Sequence of chain 1.B:
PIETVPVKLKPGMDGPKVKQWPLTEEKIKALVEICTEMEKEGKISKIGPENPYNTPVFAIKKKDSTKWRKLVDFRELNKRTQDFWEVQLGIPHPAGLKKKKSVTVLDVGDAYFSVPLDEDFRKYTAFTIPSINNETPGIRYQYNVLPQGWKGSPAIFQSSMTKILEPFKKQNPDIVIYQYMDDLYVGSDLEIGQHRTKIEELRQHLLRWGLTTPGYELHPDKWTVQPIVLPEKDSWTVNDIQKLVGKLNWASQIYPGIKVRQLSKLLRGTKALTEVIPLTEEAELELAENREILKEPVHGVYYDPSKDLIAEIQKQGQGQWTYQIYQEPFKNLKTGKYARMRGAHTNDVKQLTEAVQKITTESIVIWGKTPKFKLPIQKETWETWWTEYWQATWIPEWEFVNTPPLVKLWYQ

Binding-site contacts:
Ligand atom O3 contacts residue LYS98 of chain 1.B at 3.9 Å.
Ligand atom O4 contacts residue GLU429 of chain 1.B at 3.0 Å (salt-bridge).
Ligand atom O3 contacts residue ARG94 of chain 1.B at 3.9 Å.
Ligand atom C2 contacts residue GLU415 of chain 1.B at 4.1 Å.
Ligand atom O4 contacts residue LYS411 of chain 1.B at 4.4 Å.
Ligand atom C2 contacts residue ARG94 of chain 1.B at 3.9 Å.
Ligand atom C1 contacts residue ASP92 of chain 1.B at 4.2 Å.
Ligand atom O2 contacts residue ASP92 of chain 1.B at 3.7 Å.
Ligand atom O6 contacts residue TRP430 of chain 1.B at 3.0 Å (h-bond).
Ligand atom O2 contacts residue VAL37 of chain 1.B at 3.8 Å.
Ligand atom C2 contacts residue ASP92 of chain 1.B at 3.9 Å.
Ligand atom O6 contacts residue GLU429 of chain 1.B at 3.2 Å (salt-bridge).
Ligand atom C4 contacts residue LYS98 of chain 1.B at 4.2 Å.
Ligand atom O1 contacts residue PHE432 of chain 1.B at 4.4 Å.
Ligand atom C1 contacts residue TRP430 of chain 1.B at 4.1 Å (hydrophobic).
Ligand atom C1 contacts residue GLU415 of chain 1.B at 3.4 Å.
Ligand atom O5 contacts residue GLU415 of chain 1.B at 4.0 Å.
Ligand atom O5 contacts residue TRP430 of chain 1.B at 4.2 Å.
Ligand atom O4 contacts residue LYS98 of chain 1.B at 3.0 Å (salt-bridge).
Ligand atom C4 contacts residue GLU95 of chain 1.B at 4.3 Å.
Ligand atom O1 contacts residue TRP430 of chain 1.B at 3.5 Å (h-bond).
Ligand atom C5 contacts residue GLU429 of chain 1.B at 4.3 Å.
Ligand atom O3 contacts residue VAL37 of chain 1.B at 3.5 Å.
Ligand atom C6 contacts residue ARG94 of chain 1.B at 4.3 Å.
Ligand atom O1 contacts residue GLU415 of chain 1.B at 3.0 Å (salt-bridge).
Ligand atom C3 contacts residue GLU95 of chain 1.B at 3.3 Å.
Ligand atom O5 contacts residue ARG94 of chain 1.B at 3.3 Å (salt-bridge).
Ligand atom C6 contacts residue GLU429 of chain 1.B at 3.8 Å.
Ligand atom C4 contacts residue GLU429 of chain 1.B at 3.6 Å.
Ligand atom O3 contacts residue GLU95 of chain 1.B at 2.4 Å (salt-bridge).
Ligand atom C1 contacts residue SO41 of chain 1.N at 3.8 Å.
Ligand atom O2 contacts residue GLU95 of chain 1.B at 4.3 Å.
Ligand atom O4 contacts residue GLU415 of chain 1.B at 3.9 Å.
Ligand atom C6 contacts residue TRP430 of chain 1.B at 3.3 Å (hydrophobic).
Ligand atom O4 contacts residue GLU95 of chain 1.B at 4.1 Å.
Ligand atom C1 contacts residue ARG94 of chain 1.B at 4.2 Å.
Ligand atom C3 contacts residue GLU415 of chain 1.B at 4.1 Å.
Ligand atom O6 contacts residue ARG94 of chain 1.B at 3.4 Å (salt-bridge).
Ligand atom C1 contacts residue ARG94 of chain 1.B at 3.3 Å.
Ligand atom O1 contacts residue SO41 of chain 1.N at 4.4 Å.

A protein and the small-molecule ligand that binds it are described below.
Small molecule (SMILES): OC[C@H]1O[C@@](CO)(O[C@H]2O[C@H](CO)[C@@H](O)[C@H](O)[C@H]2O)[C@@H](O)[C@@H]1O